The protein below binds the small molecule below.
Small molecule (SMILES): N[C@@H](Cc1nnc[nH]1)C(=O)O

Sequence of chain 19.A:
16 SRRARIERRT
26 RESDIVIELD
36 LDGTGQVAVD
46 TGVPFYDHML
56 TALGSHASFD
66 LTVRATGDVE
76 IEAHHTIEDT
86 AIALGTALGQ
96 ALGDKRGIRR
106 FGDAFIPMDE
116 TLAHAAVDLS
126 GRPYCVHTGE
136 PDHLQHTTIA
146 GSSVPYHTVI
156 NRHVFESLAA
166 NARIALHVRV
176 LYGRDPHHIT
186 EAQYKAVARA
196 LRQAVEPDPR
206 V

Sequence of chain 13.A:
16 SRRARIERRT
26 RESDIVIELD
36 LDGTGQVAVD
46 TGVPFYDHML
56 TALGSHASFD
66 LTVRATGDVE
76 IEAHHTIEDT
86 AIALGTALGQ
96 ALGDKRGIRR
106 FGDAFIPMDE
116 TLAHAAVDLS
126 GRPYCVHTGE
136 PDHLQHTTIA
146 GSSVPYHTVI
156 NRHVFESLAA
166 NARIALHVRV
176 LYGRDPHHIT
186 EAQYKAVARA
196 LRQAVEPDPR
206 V

Binding-site contacts:
Ligand atom C1 contacts residue HIS79 of chain 12.A at 3.1 Å.
Ligand atom N6 contacts residue ASP84 of chain 12.A at 4.1 Å.
Ligand atom N11 contacts residue HIS182 of chain 19.A at 3.1 Å (h-bond).
Ligand atom C4 contacts residue MET113 of chain 19.A at 4.3 Å (hydrophobic).
Ligand atom N2 contacts residue MET113 of chain 19.A at 3.5 Å.
Ligand atom N10 contacts residue HIS80 of chain 12.A at 3.4 Å (h-bond).
Ligand atom C3 contacts residue MN1 of chain 12.B at 3.4 Å.
Ligand atom C3 contacts residue GLU83 of chain 12.A at 3.5 Å.
Ligand atom N11 contacts residue MN1 of chain 19.C at 2.2 Å.
Ligand atom N6 contacts residue GLU27 of chain 12.A at 4.3 Å.
Ligand atom C1 contacts residue HIS80 of chain 12.A at 3.7 Å.
Ligand atom C4 contacts residue ARG127 of chain 13.A at 3.3 Å.
Ligand atom C1 contacts residue MN1 of chain 12.B at 3.2 Å.
Ligand atom C3 contacts residue MN1 of chain 19.C at 4.3 Å.
Ligand atom N2 contacts residue HIS79 of chain 12.A at 3.1 Å (h-bond).
Ligand atom N10 contacts residue MN1 of chain 19.C at 3.1 Å.
Ligand atom N2 contacts residue HIS183 of chain 19.A at 3.5 Å (h-bond).
Ligand atom C3 contacts residue MET113 of chain 19.A at 3.5 Å (hydrophobic).
Ligand atom O9 contacts residue ARG127 of chain 13.A at 3.0 Å (salt-bridge).
Ligand atom N11 contacts residue HIS80 of chain 12.A at 3.0 Å (h-bond).
Ligand atom C1 contacts residue HIS183 of chain 19.A at 3.7 Å.
Ligand atom C1 contacts residue GLU186 of chain 19.A at 4.0 Å.
Ligand atom C4 contacts residue GLU83 of chain 12.A at 3.4 Å.
Ligand atom C1 contacts residue MET113 of chain 19.A at 3.5 Å (hydrophobic).
Ligand atom C1 contacts residue GLU83 of chain 12.A at 4.1 Å.
Ligand atom N2 contacts residue GLU83 of chain 12.A at 3.1 Å (salt-bridge).
Ligand atom N6 contacts residue HIS80 of chain 12.A at 4.0 Å.
Ligand atom C7 contacts residue ARG127 of chain 13.A at 3.7 Å.
Ligand atom N10 contacts residue MET113 of chain 19.A at 3.5 Å.
Ligand atom N2 contacts residue MN1 of chain 12.B at 2.3 Å.
Ligand atom C1 contacts residue HIS182 of chain 19.A at 3.5 Å.
Ligand atom C3 contacts residue HIS80 of chain 12.A at 4.2 Å.
Ligand atom N11 contacts residue MET113 of chain 19.A at 3.5 Å.
Ligand atom N2 contacts residue HIS80 of chain 12.A at 4.3 Å.
Ligand atom C1 contacts residue MN1 of chain 19.C at 3.3 Å.
Ligand atom C5 contacts residue ARG127 of chain 13.A at 3.5 Å.
Ligand atom N11 contacts residue GLU186 of chain 19.A at 3.1 Å (salt-bridge).
Ligand atom N10 contacts residue GLU186 of chain 19.A at 3.9 Å.
Ligand atom O9 contacts residue MET113 of chain 19.A at 4.3 Å.
Ligand atom C4 contacts residue MN1 of chain 12.B at 3.9 Å.

Sequence of chain 12.A:
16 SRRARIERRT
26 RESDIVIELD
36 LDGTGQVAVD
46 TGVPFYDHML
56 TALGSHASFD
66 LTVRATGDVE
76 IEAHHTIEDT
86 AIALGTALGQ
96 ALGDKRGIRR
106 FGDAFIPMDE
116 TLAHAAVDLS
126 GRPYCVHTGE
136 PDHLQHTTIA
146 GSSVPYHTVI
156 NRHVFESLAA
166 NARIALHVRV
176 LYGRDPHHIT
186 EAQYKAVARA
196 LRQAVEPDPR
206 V